Sequence of chain 1.A:
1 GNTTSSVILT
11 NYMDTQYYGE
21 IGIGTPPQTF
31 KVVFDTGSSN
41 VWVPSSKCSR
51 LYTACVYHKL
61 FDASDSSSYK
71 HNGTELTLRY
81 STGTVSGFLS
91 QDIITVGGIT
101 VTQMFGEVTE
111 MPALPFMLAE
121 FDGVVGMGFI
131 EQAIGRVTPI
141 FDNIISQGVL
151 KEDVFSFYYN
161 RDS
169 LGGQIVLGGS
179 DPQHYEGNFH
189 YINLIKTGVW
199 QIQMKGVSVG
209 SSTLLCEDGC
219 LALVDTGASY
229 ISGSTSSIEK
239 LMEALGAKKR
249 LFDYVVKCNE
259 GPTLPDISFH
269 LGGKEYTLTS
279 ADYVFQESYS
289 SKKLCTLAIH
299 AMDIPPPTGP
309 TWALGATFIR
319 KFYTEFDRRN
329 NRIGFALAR

The protein below binds the small molecule below.
Small molecule (SMILES): COCCCCn1c(C(=O)N(CC(C)C)[C@@H]2CNC[C@H](C(=O)N3CCOCC3)C2)nc2ccccc21

Binding-site contacts:
Ligand atom O2 contacts residue GLN16 of chain 1.A at 3.4 Å.
Ligand atom C35 contacts residue LEU221 of chain 1.A at 3.4 Å (hydrophobic).
Ligand atom N26 contacts residue ASP223 of chain 1.A at 2.7 Å (salt-bridge).
Ligand atom C6 contacts residue GLY225 of chain 1.A at 3.5 Å.
Ligand atom C4 contacts residue SER227 of chain 1.A at 3.5 Å.
Ligand atom N9 contacts residue THR82 of chain 1.A at 2.8 Å (h-bond).
Ligand atom C34 contacts residue DMS1 of chain 1.M at 3.2 Å.
Ligand atom C25 contacts residue ASP35 of chain 1.A at 3.2 Å.
Ligand atom C27 contacts residue ASP223 of chain 1.A at 3.3 Å.
Ligand atom O17 contacts residue GLY225 of chain 1.A at 3.4 Å (h-bond).
Ligand atom C28 contacts residue ASP223 of chain 1.A at 3.5 Å.
Ligand atom C16 contacts residue GLY225 of chain 1.A at 3.5 Å.
Ligand atom C11 contacts residue PRO115 of chain 1.A at 3.7 Å (hydrophobic).
Ligand atom C4 contacts residue GLY225 of chain 1.A at 3.4 Å.
Ligand atom C31 contacts residue DMS1 of chain 1.M at 3.3 Å.
Ligand atom O32 contacts residue SER81 of chain 1.A at 2.9 Å (h-bond).
Ligand atom C28 contacts residue DMS1 of chain 1.M at 3.4 Å.
Ligand atom C8 contacts residue THR82 of chain 1.A at 3.6 Å.
Ligand atom C27 contacts residue ASP35 of chain 1.A at 3.4 Å.
Ligand atom O36 contacts residue THR306 of chain 1.A at 3.5 Å.
Ligand atom C31 contacts residue SER81 of chain 1.A at 3.7 Å.
Ligand atom C27 contacts residue GLY37 of chain 1.A at 3.5 Å.
Ligand atom C21 contacts residue GLY225 of chain 1.A at 3.6 Å.
Ligand atom C5 contacts residue GLY225 of chain 1.A at 3.2 Å.
Ligand atom C25 contacts residue GLY225 of chain 1.A at 3.2 Å.
Ligand atom C3 contacts residue VAL33 of chain 1.A at 3.6 Å (hydrophobic).
Ligand atom C3 contacts residue GLY225 of chain 1.A at 3.6 Å.
Ligand atom C22 contacts residue VAL124 of chain 1.A at 3.6 Å (hydrophobic).
Ligand atom O32 contacts residue TYR80 of chain 1.A at 3.2 Å.
Ligand atom N26 contacts residue ASP35 of chain 1.A at 2.7 Å (salt-bridge).
Ligand atom N18 contacts residue GLY225 of chain 1.A at 3.5 Å (h-bond).
Ligand atom C6 contacts residue SER227 of chain 1.A at 3.5 Å.
Ligand atom N33 contacts residue DMS1 of chain 1.M at 3.2 Å (h-bond).
Ligand atom C4 contacts residue THR15 of chain 1.A at 3.2 Å.
Ligand atom O17 contacts residue DMS1 of chain 1.M at 3.6 Å.
Ligand atom C23 contacts residue GLY225 of chain 1.A at 3.6 Å.
Ligand atom O2 contacts residue TYR17 of chain 1.A at 2.8 Å (h-bond).
Ligand atom C12 contacts residue PRO115 of chain 1.A at 3.5 Å (hydrophobic).
Ligand atom C35 contacts residue GLY37 of chain 1.A at 3.5 Å.
Ligand atom C1 contacts residue THR224 of chain 1.A at 3.2 Å.